Sequence of chain 1.A:
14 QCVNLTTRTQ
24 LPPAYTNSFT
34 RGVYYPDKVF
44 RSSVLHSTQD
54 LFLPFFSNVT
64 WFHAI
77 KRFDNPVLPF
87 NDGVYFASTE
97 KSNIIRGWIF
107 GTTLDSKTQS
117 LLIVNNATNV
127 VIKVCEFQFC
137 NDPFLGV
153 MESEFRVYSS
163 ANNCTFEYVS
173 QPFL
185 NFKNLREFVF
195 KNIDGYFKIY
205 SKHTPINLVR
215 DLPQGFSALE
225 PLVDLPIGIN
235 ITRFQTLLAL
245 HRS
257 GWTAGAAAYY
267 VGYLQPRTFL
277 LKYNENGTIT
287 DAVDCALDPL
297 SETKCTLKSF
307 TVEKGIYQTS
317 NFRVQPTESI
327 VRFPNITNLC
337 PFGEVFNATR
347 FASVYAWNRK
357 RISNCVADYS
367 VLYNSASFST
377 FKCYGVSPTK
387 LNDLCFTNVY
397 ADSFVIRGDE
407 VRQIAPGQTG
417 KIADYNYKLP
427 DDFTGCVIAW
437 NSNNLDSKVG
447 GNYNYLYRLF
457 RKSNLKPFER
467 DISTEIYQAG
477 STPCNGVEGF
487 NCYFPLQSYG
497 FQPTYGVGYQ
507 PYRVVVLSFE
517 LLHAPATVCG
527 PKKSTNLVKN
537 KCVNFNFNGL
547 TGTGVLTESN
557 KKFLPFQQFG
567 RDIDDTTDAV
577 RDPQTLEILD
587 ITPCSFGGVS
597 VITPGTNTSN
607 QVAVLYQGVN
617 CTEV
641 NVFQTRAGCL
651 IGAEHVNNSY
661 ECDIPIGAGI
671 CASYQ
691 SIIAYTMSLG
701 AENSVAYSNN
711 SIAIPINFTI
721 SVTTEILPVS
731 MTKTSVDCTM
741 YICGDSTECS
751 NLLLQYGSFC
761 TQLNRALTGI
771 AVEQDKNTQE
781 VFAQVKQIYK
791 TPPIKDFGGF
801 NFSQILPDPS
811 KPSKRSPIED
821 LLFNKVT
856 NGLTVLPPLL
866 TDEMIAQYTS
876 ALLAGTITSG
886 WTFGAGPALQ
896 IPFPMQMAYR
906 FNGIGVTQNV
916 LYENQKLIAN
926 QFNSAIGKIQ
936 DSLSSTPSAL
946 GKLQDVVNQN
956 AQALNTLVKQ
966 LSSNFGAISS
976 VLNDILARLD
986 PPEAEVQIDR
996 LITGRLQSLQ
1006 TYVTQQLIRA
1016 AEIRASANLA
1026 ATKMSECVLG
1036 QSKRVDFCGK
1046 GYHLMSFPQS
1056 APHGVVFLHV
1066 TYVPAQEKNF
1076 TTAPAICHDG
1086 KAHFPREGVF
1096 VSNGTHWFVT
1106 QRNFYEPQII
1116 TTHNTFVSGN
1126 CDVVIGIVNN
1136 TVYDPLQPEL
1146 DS

Binding-site contacts:
Ligand atom O6 contacts residue LYS558 of chain 1.C at 3.6 Å (salt-bridge).
Ligand atom O7 contacts residue ASN282 of chain 1.A at 4.0 Å.
Ligand atom N2 contacts residue GLU281 of chain 1.A at 2.7 Å (salt-bridge).
Ligand atom O5 contacts residue ASN282 of chain 1.A at 2.4 Å (h-bond).
Ligand atom C8 contacts residue GLU281 of chain 1.A at 3.4 Å.
Ligand atom C1 contacts residue ASN282 of chain 1.A at 1.4 Å.
Ligand atom C7 contacts residue ASN282 of chain 1.A at 3.6 Å.
Ligand atom C8 contacts residue ASN280 of chain 1.A at 3.5 Å.
Ligand atom C3 contacts residue GLU281 of chain 1.A at 4.0 Å.
Ligand atom C2 contacts residue GLU281 of chain 1.A at 3.6 Å.
Ligand atom C1 contacts residue GLU281 of chain 1.A at 3.8 Å.
Ligand atom N2 contacts residue ASN282 of chain 1.A at 2.9 Å (h-bond).
Ligand atom C5 contacts residue ASN282 of chain 1.A at 3.7 Å.
Ligand atom C7 contacts residue GLU281 of chain 1.A at 3.5 Å.
Ligand atom O6 contacts residue ASN282 of chain 1.A at 4.3 Å.
Ligand atom O7 contacts residue ASN280 of chain 1.A at 4.2 Å.
Ligand atom C3 contacts residue ASN282 of chain 1.A at 3.8 Å.
Ligand atom C2 contacts residue ASN282 of chain 1.A at 2.5 Å.
Ligand atom C4 contacts residue ASN282 of chain 1.A at 4.2 Å.
Ligand atom N2 contacts residue ASN280 of chain 1.A at 4.2 Å.
Ligand atom C7 contacts residue ASN280 of chain 1.A at 3.8 Å.

The protein below binds the small molecule below.
Small molecule (SMILES): CC(=O)N[C@@H]1[C@@H](O)[C@H](O)[C@@H](CO)O[C@H]1O

Sequence of chain 1.C:
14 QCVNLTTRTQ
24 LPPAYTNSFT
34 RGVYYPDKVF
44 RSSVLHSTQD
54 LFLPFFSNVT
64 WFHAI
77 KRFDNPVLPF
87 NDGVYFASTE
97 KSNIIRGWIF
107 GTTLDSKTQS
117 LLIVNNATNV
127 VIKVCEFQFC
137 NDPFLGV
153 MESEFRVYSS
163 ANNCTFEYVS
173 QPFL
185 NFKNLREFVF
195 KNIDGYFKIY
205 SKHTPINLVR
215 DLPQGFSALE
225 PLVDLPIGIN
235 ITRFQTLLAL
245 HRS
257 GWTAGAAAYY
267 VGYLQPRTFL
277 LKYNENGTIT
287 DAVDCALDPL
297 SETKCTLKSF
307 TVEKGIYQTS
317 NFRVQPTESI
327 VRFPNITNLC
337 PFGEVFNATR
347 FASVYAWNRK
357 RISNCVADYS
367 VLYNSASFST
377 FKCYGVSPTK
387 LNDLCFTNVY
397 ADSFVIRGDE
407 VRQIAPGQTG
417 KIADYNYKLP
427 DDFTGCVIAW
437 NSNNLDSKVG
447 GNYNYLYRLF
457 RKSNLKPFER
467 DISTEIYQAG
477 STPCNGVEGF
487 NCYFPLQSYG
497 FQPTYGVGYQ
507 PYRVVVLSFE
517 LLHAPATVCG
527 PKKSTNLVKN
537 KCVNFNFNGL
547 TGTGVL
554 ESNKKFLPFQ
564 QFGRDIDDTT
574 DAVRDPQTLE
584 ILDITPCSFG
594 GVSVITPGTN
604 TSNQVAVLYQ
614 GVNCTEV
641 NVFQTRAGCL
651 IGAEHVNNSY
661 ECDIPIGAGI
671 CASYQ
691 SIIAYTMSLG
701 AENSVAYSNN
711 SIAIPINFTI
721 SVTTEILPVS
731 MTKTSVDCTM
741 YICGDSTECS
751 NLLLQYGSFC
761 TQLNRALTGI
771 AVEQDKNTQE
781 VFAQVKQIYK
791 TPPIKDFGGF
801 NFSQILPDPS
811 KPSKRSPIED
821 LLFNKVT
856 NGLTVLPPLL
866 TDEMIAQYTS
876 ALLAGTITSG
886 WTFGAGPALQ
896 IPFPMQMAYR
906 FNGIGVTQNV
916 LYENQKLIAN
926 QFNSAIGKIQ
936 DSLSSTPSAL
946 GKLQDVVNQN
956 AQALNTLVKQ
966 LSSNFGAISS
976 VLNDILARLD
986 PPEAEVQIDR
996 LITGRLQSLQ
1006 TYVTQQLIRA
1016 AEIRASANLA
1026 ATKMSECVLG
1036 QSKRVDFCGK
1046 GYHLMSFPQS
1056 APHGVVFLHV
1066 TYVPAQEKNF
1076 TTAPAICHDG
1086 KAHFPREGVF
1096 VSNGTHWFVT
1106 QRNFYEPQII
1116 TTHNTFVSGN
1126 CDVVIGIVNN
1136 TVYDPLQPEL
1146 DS